Binding-site contacts:
Ligand atom C4 contacts residue ASN616 of chain 1.B at 4.2 Å.
Ligand atom O6 contacts residue GLN644 of chain 1.B at 3.6 Å.
Ligand atom O3 contacts residue ASN616 of chain 1.B at 4.1 Å.
Ligand atom C6 contacts residue GLN644 of chain 1.B at 3.7 Å.
Ligand atom C2 contacts residue THR618 of chain 1.B at 4.3 Å.
Ligand atom C5 contacts residue ASN616 of chain 1.B at 3.6 Å.
Ligand atom O5 contacts residue GLN644 of chain 1.B at 3.5 Å.
Ligand atom C7 contacts residue THR618 of chain 1.B at 3.1 Å.
Ligand atom O5 contacts residue ASN616 of chain 1.B at 2.3 Å (h-bond).
Ligand atom N2 contacts residue THR618 of chain 1.B at 3.5 Å (h-bond).
Ligand atom C5 contacts residue GLN644 of chain 1.B at 4.3 Å.
Ligand atom C3 contacts residue ASN616 of chain 1.B at 3.9 Å.
Ligand atom N2 contacts residue ASN616 of chain 1.B at 3.1 Å (h-bond).
Ligand atom C7 contacts residue ASN616 of chain 1.B at 4.3 Å.
Ligand atom C2 contacts residue ASN616 of chain 1.B at 2.5 Å.
Ligand atom O7 contacts residue THR618 of chain 1.B at 3.4 Å (h-bond).
Ligand atom C1 contacts residue ASN616 of chain 1.B at 1.4 Å.
Ligand atom O3 contacts residue GLN644 of chain 1.B at 4.3 Å.
Ligand atom C8 contacts residue THR618 of chain 1.B at 3.2 Å.

Sequence of chain 1.B:
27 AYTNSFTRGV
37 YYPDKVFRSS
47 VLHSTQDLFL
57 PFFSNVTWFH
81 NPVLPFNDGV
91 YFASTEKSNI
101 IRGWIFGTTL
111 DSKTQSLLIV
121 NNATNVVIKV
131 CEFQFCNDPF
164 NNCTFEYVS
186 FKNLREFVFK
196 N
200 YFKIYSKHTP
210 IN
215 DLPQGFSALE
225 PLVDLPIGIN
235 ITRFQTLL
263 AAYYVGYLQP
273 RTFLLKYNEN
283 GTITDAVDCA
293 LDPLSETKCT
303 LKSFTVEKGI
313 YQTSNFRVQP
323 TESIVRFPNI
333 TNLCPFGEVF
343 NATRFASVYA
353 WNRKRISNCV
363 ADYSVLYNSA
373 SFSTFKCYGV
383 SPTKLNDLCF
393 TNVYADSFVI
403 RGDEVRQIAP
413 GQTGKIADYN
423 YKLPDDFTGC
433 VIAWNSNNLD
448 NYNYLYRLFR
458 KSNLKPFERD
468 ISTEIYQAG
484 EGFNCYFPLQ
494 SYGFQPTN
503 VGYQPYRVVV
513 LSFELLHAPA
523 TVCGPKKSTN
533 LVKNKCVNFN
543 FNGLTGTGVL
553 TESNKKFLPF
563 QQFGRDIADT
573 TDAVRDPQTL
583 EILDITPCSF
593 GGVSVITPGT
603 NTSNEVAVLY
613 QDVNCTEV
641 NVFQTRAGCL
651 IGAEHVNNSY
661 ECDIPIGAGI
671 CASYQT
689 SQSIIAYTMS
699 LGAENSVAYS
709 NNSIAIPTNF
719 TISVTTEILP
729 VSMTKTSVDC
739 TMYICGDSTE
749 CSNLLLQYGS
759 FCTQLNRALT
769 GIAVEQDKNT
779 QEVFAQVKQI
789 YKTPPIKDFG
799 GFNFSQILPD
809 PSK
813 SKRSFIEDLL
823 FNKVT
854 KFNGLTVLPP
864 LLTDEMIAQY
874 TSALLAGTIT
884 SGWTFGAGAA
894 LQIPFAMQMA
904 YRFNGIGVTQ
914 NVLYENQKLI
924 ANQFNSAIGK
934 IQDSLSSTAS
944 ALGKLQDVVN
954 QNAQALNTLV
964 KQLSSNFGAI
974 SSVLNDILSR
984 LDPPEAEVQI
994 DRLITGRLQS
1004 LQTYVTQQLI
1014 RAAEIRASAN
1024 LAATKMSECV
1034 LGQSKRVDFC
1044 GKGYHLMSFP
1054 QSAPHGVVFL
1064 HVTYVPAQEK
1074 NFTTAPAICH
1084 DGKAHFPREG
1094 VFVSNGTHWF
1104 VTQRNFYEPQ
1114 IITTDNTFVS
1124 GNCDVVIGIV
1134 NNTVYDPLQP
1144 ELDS

A protein and the small-molecule ligand that binds it are described below.
Small molecule (SMILES): CC(=O)N[C@@H]1[C@@H](O)[C@H](O)[C@@H](CO)O[C@H]1O